Binding-site contacts:
Ligand atom O10 contacts residue PRO1 of chain 1.M at 3.9 Å.
Ligand atom C3 contacts residue PRO1 of chain 1.M at 1.3 Å (hydrophobic).
Ligand atom O8 contacts residue SER37 of chain 1.M at 3.8 Å.
Ligand atom O7 contacts residue SER37 of chain 1.M at 3.9 Å.
Ligand atom C3 contacts residue ILE2 of chain 1.M at 4.0 Å (hydrophobic).
Ligand atom C5 contacts residue SER37 of chain 1.M at 3.2 Å.
Ligand atom C2 contacts residue PRO1 of chain 1.M at 2.4 Å (hydrophobic).
Ligand atom C2 contacts residue ILE2 of chain 1.M at 4.1 Å (hydrophobic).
Ligand atom O10 contacts residue SER37 of chain 1.M at 3.5 Å (h-bond).
Ligand atom C5 contacts residue PRO1 of chain 1.M at 3.6 Å (hydrophobic).
Ligand atom O10 contacts residue ILE2 of chain 1.M at 4.4 Å.
Ligand atom C3 contacts residue SER37 of chain 1.M at 3.5 Å.
Ligand atom O10 contacts residue ARG39 of chain 1.M at 4.5 Å.
Ligand atom C6 contacts residue SER37 of chain 1.M at 3.7 Å.
Ligand atom C4 contacts residue SER37 of chain 1.M at 3.2 Å.
Ligand atom F1 contacts residue PRO1 of chain 1.M at 2.8 Å.
Ligand atom C4 contacts residue PRO1 of chain 1.M at 2.5 Å (hydrophobic).
Ligand atom O7 contacts residue ARG39 of chain 1.M at 3.6 Å (salt-bridge).

This small molecule binds to this protein.
Small molecule (SMILES): O=C(O)C(=O)CCCF

Sequence of chain 1.M:
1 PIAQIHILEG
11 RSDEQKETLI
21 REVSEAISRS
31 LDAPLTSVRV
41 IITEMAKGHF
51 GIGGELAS